Sequence of chain 1.A:
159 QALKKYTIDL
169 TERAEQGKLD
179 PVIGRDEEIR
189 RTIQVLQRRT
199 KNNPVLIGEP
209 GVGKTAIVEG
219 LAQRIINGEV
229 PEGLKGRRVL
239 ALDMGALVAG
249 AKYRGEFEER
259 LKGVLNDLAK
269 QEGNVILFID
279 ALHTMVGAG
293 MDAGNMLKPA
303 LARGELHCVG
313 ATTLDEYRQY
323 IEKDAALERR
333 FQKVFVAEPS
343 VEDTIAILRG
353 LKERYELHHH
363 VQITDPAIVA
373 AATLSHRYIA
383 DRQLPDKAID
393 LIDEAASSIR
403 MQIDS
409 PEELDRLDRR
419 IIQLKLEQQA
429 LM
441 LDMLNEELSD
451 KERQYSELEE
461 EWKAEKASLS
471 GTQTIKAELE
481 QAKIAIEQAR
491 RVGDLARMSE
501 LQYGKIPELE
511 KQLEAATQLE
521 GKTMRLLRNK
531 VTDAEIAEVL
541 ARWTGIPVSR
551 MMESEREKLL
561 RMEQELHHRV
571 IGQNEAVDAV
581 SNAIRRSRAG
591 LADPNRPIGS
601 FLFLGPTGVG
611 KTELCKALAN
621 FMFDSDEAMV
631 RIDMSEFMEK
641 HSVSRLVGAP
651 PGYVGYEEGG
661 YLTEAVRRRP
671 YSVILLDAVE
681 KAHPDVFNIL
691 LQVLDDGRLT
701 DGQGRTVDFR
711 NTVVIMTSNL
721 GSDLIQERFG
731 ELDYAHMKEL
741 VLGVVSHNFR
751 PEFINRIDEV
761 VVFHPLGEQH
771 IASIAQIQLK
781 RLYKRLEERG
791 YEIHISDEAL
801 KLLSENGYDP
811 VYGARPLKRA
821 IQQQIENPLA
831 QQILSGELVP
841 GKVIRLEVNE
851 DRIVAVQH

The small molecule below binds the protein below.
Small molecule (SMILES): Nc1ncnc2c1ncn2[C@@H]1O[C@H](COP(=O)(O)OP(=O)(O)OP(O)(O)=S)[C@@H](O)[C@H]1O

Binding-site contacts:
Ligand atom C8 contacts residue GLY608 of chain 1.B at 3.6 Å.
Ligand atom O3G contacts residue LYS611 of chain 1.B at 3.3 Å.
Ligand atom O3A contacts residue GLY608 of chain 1.B at 3.3 Å.
Ligand atom O3G contacts residue GLY608 of chain 1.B at 3.6 Å.
Ligand atom C2' contacts residue GLU613 of chain 1.B at 3.6 Å.
Ligand atom C8 contacts residue VAL609 of chain 1.B at 3.4 Å (hydrophobic).
Ligand atom O2G contacts residue ARG756 of chain 1.A at 3.7 Å.
Ligand atom S1G contacts residue ARG756 of chain 1.A at 2.8 Å (salt-bridge).
Ligand atom O1B contacts residue THR612 of chain 1.B at 2.4 Å (h-bond).
Ligand atom PB contacts residue ARG815 of chain 1.B at 3.3 Å.
Ligand atom O3A contacts residue ARG815 of chain 1.B at 2.5 Å (salt-bridge).
Ligand atom O4' contacts residue GLY608 of chain 1.B at 3.5 Å (h-bond).
Ligand atom O2B contacts residue GLY608 of chain 1.B at 2.9 Å (h-bond).
Ligand atom C8 contacts residue GLY610 of chain 1.B at 3.5 Å.
Ligand atom C6 contacts residue ILE571 of chain 1.B at 2.6 Å (hydrophobic).
Ligand atom O3' contacts residue LYS818 of chain 1.B at 2.6 Å (salt-bridge).
Ligand atom O4' contacts residue ALA814 of chain 1.B at 3.3 Å.
Ligand atom N6 contacts residue ILE571 of chain 1.B at 1.3 Å (h-bond).
Ligand atom O3B contacts residue GLY608 of chain 1.B at 3.1 Å (h-bond).
Ligand atom O1A contacts residue THR612 of chain 1.B at 3.4 Å.
Ligand atom N6 contacts residue VAL570 of chain 1.B at 3.4 Å.
Ligand atom N7 contacts residue VAL609 of chain 1.B at 3.0 Å (h-bond).
Ligand atom C5' contacts residue ARG815 of chain 1.B at 3.6 Å.
Ligand atom PG contacts residue ARG756 of chain 1.A at 3.4 Å.
Ligand atom O5' contacts residue GLY610 of chain 1.B at 3.6 Å.
Ligand atom O2G contacts residue ASP677 of chain 1.B at 3.4 Å (salt-bridge).
Ligand atom O3B contacts residue ARG815 of chain 1.B at 3.1 Å (salt-bridge).
Ligand atom O2A contacts residue LYS611 of chain 1.B at 2.6 Å (salt-bridge).
Ligand atom O3B contacts residue ARG756 of chain 1.A at 3.2 Å (salt-bridge).
Ligand atom N1 contacts residue ILE571 of chain 1.B at 2.9 Å (h-bond).
Ligand atom O2B contacts residue LYS611 of chain 1.B at 3.5 Å.
Ligand atom O3G contacts residue THR607 of chain 1.B at 3.4 Å.
Ligand atom O5' contacts residue GLY608 of chain 1.B at 3.4 Å.
Ligand atom N1 contacts residue ARG569 of chain 1.B at 3.6 Å (salt-bridge).
Ligand atom N1 contacts residue VAL570 of chain 1.B at 3.3 Å.
Ligand atom C2 contacts residue ARG569 of chain 1.B at 3.3 Å.
Ligand atom O2A contacts residue GLY610 of chain 1.B at 3.1 Å.
Ligand atom N6 contacts residue GLY572 of chain 1.B at 3.6 Å (h-bond).
Ligand atom O2A contacts residue THR612 of chain 1.B at 2.9 Å (h-bond).
Ligand atom PB contacts residue GLY608 of chain 1.B at 3.5 Å.

Sequence of chain 1.B:
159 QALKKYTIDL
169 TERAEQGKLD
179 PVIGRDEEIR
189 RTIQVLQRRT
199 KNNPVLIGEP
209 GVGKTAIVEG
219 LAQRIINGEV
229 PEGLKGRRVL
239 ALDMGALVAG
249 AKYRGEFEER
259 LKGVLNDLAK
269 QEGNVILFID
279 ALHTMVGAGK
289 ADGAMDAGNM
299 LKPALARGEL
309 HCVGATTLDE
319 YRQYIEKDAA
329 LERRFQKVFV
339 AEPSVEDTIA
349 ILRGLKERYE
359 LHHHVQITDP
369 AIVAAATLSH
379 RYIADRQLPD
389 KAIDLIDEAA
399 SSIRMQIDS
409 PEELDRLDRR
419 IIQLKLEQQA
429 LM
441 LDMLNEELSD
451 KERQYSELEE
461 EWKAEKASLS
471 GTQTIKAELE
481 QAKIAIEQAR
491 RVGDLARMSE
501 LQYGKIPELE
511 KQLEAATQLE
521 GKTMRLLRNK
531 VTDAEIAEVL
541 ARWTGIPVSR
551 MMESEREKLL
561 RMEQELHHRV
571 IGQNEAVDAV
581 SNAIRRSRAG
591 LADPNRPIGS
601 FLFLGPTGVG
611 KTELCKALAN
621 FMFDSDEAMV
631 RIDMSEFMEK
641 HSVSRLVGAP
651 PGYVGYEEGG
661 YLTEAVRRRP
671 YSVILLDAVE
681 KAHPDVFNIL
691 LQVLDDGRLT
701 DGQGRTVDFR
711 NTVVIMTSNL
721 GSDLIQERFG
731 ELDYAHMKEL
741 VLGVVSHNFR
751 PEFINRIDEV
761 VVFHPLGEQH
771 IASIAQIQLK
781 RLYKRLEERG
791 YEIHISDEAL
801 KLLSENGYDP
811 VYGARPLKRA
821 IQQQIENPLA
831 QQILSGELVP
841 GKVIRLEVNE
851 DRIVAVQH